This small molecule binds to this protein.
Small molecule (SMILES): CC(=O)N[C@@H]1[C@@H](O)[C@H](O)[C@@H](CO)O[C@H]1O

Binding-site contacts:
Ligand atom N2 contacts residue THR77 of chain 1.A at 4.0 Å.
Ligand atom C1 contacts residue THR77 of chain 1.A at 4.4 Å.
Ligand atom O5 contacts residue ASN75 of chain 1.A at 2.4 Å (h-bond).
Ligand atom C5 contacts residue ASN75 of chain 1.A at 3.7 Å.
Ligand atom C7 contacts residue ASN75 of chain 1.A at 3.5 Å.
Ligand atom O7 contacts residue ASN75 of chain 1.A at 3.4 Å.
Ligand atom C8 contacts residue ASN75 of chain 1.A at 4.2 Å.
Ligand atom C4 contacts residue ASN75 of chain 1.A at 4.2 Å.
Ligand atom C2 contacts residue ASN75 of chain 1.A at 2.5 Å.
Ligand atom N2 contacts residue ASN75 of chain 1.A at 2.9 Å (h-bond).
Ligand atom C1 contacts residue ASN75 of chain 1.A at 1.5 Å.
Ligand atom O7 contacts residue HIS74 of chain 1.A at 4.0 Å.
Ligand atom C3 contacts residue ASN75 of chain 1.A at 3.8 Å.

Sequence of chain 1.A:
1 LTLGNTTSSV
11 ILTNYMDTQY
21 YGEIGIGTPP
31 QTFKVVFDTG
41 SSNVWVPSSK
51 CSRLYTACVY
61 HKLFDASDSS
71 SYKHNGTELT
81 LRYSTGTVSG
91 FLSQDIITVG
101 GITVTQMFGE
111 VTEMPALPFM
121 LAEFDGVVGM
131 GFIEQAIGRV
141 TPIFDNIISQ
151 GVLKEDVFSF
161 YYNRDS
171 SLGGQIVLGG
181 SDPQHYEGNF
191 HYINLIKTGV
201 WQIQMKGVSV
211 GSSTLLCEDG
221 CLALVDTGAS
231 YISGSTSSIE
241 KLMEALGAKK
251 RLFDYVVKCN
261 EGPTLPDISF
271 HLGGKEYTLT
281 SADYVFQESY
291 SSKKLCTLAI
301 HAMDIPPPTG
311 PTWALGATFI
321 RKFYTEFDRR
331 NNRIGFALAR